This protein binds this small molecule.
Small molecule (SMILES): CC(=O)N[C@H]1[C@H](O[C@H]2[C@H](O)[C@@H](NC(C)=O)CO[C@@H]2CO)O[C@H](CO)[C@@H](O)[C@@H]1O

Binding-site contacts:
Ligand atom C4 contacts residue ASN105 of chain 1.A at 4.3 Å.
Ligand atom C2 contacts residue ASN105 of chain 1.A at 2.5 Å.
Ligand atom C7 contacts residue LEU129 of chain 1.A at 4.2 Å (hydrophobic).
Ligand atom C5 contacts residue THR107 of chain 1.A at 3.8 Å.
Ligand atom O7 contacts residue ASN105 of chain 1.A at 3.4 Å (h-bond).
Ligand atom O6 contacts residue ARG222 of chain 1.A at 2.3 Å (salt-bridge).
Ligand atom O7 contacts residue HIS223 of chain 1.A at 4.0 Å.
Ligand atom O5 contacts residue THR107 of chain 1.A at 4.4 Å.
Ligand atom C8 contacts residue ASN105 of chain 1.A at 4.5 Å.
Ligand atom C5 contacts residue ASN105 of chain 1.A at 3.7 Å.
Ligand atom O5 contacts residue ARG222 of chain 1.A at 3.9 Å.
Ligand atom C7 contacts residue ASP132 of chain 1.A at 3.6 Å.
Ligand atom C6 contacts residue ARG222 of chain 1.A at 3.7 Å.
Ligand atom C8 contacts residue HIS223 of chain 1.A at 3.4 Å.
Ligand atom C8 contacts residue LEU129 of chain 1.A at 3.3 Å (hydrophobic).
Ligand atom C7 contacts residue HIS223 of chain 1.A at 4.2 Å.
Ligand atom C8 contacts residue ILE130 of chain 1.A at 3.5 Å (hydrophobic).
Ligand atom C7 contacts residue ASN105 of chain 1.A at 3.4 Å.
Ligand atom C6 contacts residue THR107 of chain 1.A at 4.2 Å.
Ligand atom N2 contacts residue ASN105 of chain 1.A at 2.9 Å (h-bond).
Ligand atom C3 contacts residue ASN105 of chain 1.A at 3.8 Å.
Ligand atom O3 contacts residue ASP132 of chain 1.A at 3.4 Å (salt-bridge).
Ligand atom C1 contacts residue LEU206 of chain 1.A at 4.4 Å (hydrophobic).
Ligand atom C8 contacts residue ASP132 of chain 1.A at 3.4 Å.
Ligand atom C1 contacts residue ASN105 of chain 1.A at 1.4 Å.
Ligand atom N2 contacts residue ASP132 of chain 1.A at 3.1 Å (salt-bridge).
Ligand atom O7 contacts residue LEU129 of chain 1.A at 4.1 Å.
Ligand atom C2 contacts residue ASP132 of chain 1.A at 4.1 Å.
Ligand atom O5 contacts residue ASN105 of chain 1.A at 2.4 Å (h-bond).
Ligand atom C8 contacts residue LEU131 of chain 1.A at 3.6 Å (hydrophobic).
Ligand atom C5 contacts residue ARG222 of chain 1.A at 4.3 Å.
Ligand atom O5 contacts residue LEU206 of chain 1.A at 4.1 Å.
Ligand atom C8 contacts residue ARG222 of chain 1.A at 3.6 Å.
Ligand atom C3 contacts residue ASP132 of chain 1.A at 3.4 Å.

Sequence of chain 1.A:
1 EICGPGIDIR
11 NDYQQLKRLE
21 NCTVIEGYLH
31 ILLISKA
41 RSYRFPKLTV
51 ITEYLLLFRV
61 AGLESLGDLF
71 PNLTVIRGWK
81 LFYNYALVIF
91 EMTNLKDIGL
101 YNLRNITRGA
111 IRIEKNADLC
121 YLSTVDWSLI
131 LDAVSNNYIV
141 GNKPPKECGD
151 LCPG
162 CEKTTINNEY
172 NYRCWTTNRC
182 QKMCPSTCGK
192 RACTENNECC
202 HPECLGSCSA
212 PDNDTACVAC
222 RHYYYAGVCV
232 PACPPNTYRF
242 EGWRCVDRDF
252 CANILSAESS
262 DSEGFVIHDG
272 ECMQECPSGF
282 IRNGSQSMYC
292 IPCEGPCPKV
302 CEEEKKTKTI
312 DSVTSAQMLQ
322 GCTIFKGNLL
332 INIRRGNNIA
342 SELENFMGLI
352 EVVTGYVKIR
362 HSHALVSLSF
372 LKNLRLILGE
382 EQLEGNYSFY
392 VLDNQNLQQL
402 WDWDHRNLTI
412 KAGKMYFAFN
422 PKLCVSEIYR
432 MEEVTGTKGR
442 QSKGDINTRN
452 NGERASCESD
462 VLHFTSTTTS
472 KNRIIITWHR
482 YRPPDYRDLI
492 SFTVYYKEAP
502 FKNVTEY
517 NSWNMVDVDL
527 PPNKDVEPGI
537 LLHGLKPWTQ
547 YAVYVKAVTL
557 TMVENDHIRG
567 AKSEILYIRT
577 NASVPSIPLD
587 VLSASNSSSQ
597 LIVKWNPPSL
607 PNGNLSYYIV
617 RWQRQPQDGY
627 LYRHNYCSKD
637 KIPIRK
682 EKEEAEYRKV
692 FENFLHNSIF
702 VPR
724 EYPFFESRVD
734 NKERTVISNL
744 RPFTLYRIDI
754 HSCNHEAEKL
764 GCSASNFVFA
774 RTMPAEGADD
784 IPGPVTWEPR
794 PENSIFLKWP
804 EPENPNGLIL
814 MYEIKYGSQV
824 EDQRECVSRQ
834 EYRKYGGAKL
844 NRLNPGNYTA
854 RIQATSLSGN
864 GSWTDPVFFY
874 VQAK